Sequence of chain 1.B:
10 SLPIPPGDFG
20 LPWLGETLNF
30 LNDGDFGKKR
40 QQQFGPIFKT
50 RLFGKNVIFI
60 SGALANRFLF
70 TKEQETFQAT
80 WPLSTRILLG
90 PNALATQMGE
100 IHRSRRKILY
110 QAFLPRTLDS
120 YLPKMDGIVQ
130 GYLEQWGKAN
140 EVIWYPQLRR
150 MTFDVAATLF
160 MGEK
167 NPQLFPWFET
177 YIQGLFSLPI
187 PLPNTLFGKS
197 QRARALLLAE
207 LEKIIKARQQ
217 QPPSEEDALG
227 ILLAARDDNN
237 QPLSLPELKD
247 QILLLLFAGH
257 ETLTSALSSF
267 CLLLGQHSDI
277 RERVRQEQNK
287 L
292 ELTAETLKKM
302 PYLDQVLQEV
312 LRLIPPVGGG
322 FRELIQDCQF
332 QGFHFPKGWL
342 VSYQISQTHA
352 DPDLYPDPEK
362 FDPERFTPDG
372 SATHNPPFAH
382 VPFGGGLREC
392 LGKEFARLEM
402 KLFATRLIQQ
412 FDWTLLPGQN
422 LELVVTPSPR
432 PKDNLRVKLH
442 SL

This protein binds this small molecule.
Small molecule (SMILES): CC1=C(/C=C/C(C)=C/C=C/C(C)=C/C(=O)O)C(C)(C)CCC1

Binding-site contacts:
Ligand atom O2 contacts residue GLN345 of chain 1.B at 2.5 Å (h-bond).
Ligand atom C5 contacts residue TRP80 of chain 1.B at 3.7 Å (hydrophobic).
Ligand atom C3 contacts residue TRP80 of chain 1.B at 3.7 Å (hydrophobic).
Ligand atom C15 contacts residue PHE29 of chain 1.B at 3.8 Å (hydrophobic).
Ligand atom C17 contacts residue THR258 of chain 1.B at 3.7 Å.
Ligand atom C16 contacts residue HEM1 of chain 1.E at 3.5 Å.
Ligand atom C18 contacts residue THR84 of chain 1.B at 3.7 Å.
Ligand atom C4 contacts residue ALA94 of chain 1.B at 3.7 Å (hydrophobic).
Ligand atom C7 contacts residue PHE253 of chain 1.B at 3.7 Å (hydrophobic).
Ligand atom C3 contacts residue HEM1 of chain 1.E at 3.8 Å.
Ligand atom C6 contacts residue PHE253 of chain 1.B at 3.8 Å (hydrophobic).
Ligand atom C10 contacts residue GLY319 of chain 1.B at 3.9 Å.
Ligand atom C11 contacts residue PHE182 of chain 1.B at 3.5 Å (hydrophobic).
Ligand atom C9 contacts residue VAL318 of chain 1.B at 3.9 Å (hydrophobic).
Ligand atom C8 contacts residue VAL318 of chain 1.B at 4.0 Å (hydrophobic).
Ligand atom C17 contacts residue ALA254 of chain 1.B at 3.7 Å (hydrophobic).
Ligand atom C4 contacts residue TRP80 of chain 1.B at 3.6 Å (hydrophobic).
Ligand atom C18 contacts residue TRP80 of chain 1.B at 3.9 Å (hydrophobic).
Ligand atom C2 contacts residue HEM1 of chain 1.E at 3.7 Å.
Ligand atom C17 contacts residue PHE253 of chain 1.B at 4.0 Å (hydrophobic).
Ligand atom C19 contacts residue PRO428 of chain 1.B at 3.7 Å (hydrophobic).
Ligand atom C10 contacts residue VAL318 of chain 1.B at 3.5 Å (hydrophobic).
Ligand atom C16 contacts residue VAL318 of chain 1.B at 3.8 Å (hydrophobic).
Ligand atom C3 contacts residue ALA94 of chain 1.B at 3.9 Å (hydrophobic).
Ligand atom C11 contacts residue PRO428 of chain 1.B at 4.0 Å (hydrophobic).
Ligand atom C14 contacts residue PHE29 of chain 1.B at 3.6 Å (hydrophobic).
Ligand atom C8 contacts residue PHE182 of chain 1.B at 4.0 Å (hydrophobic).
Ligand atom C14 contacts residue GLY320 of chain 1.B at 4.0 Å.
Ligand atom C15 contacts residue GLY319 of chain 1.B at 3.9 Å.
Ligand atom C15 contacts residue GLN345 of chain 1.B at 2.9 Å.
Ligand atom C9 contacts residue PHE182 of chain 1.B at 3.9 Å (hydrophobic).
Ligand atom C12 contacts residue PHE182 of chain 1.B at 4.0 Å (hydrophobic).
Ligand atom O1 contacts residue GLN345 of chain 1.B at 3.4 Å (h-bond).
Ligand atom O1 contacts residue GLY319 of chain 1.B at 3.4 Å.
Ligand atom C5 contacts residue PHE253 of chain 1.B at 3.9 Å (hydrophobic).
Ligand atom C14 contacts residue GLY319 of chain 1.B at 3.8 Å.
Ligand atom C14 contacts residue GLN345 of chain 1.B at 3.7 Å.
Ligand atom O2 contacts residue PHE29 of chain 1.B at 3.0 Å.
Ligand atom C8 contacts residue TRP80 of chain 1.B at 3.9 Å (hydrophobic).
Ligand atom C12 contacts residue GLY320 of chain 1.B at 3.9 Å.